Sequence of chain 19.A:
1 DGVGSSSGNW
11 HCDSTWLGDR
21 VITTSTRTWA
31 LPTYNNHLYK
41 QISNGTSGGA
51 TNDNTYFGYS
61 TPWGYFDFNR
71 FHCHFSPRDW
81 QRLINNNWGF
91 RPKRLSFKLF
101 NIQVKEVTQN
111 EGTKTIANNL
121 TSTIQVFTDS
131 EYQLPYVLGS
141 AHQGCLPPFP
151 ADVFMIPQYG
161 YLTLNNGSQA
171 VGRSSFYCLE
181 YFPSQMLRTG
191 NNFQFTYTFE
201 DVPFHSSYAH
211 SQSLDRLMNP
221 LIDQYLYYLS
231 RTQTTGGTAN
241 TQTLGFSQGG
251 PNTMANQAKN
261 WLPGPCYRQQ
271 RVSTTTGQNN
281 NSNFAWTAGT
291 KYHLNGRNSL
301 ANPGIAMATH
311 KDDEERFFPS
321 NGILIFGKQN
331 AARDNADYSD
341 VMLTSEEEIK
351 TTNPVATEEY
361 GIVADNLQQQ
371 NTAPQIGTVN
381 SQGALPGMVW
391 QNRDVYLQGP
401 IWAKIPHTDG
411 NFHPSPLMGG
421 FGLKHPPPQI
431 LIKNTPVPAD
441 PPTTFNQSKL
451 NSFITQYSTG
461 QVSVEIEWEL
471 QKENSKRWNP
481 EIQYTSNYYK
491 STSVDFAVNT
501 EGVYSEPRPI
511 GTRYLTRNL

Binding-site contacts:
Ligand atom N1 contacts residue PRO203 of chain 19.A at 4.2 Å.
Ligand atom N3 contacts residue ASP201 of chain 19.A at 4.1 Å.
Ligand atom OP2 contacts residue ASP409 of chain 59.A at 3.2 Å (salt-bridge).
Ligand atom N1 contacts residue GLY422 of chain 19.A at 3.0 Å (h-bond).
Ligand atom N6 contacts residue GLY420 of chain 19.A at 3.7 Å.
Ligand atom C2 contacts residue VAL202 of chain 19.A at 4.2 Å (hydrophobic).
Ligand atom C5 contacts residue PRO203 of chain 19.A at 3.9 Å (hydrophobic).
Ligand atom N6 contacts residue PHE421 of chain 19.A at 3.9 Å.
Ligand atom C5 contacts residue SER415 of chain 19.A at 4.1 Å.
Ligand atom N7 contacts residue HIS413 of chain 19.A at 4.1 Å.
Ligand atom C5 contacts residue ARG91 of chain 19.A at 4.1 Å.
Ligand atom C2 contacts residue GLY422 of chain 19.A at 3.3 Å.
Ligand atom N7 contacts residue SER415 of chain 19.A at 4.0 Å.
Ligand atom C6 contacts residue GLY422 of chain 19.A at 3.8 Å.
Ligand atom N6 contacts residue GLY422 of chain 19.A at 3.4 Å (h-bond).
Ligand atom C2' contacts residue PRO414 of chain 19.A at 3.8 Å (hydrophobic).
Ligand atom N1 contacts residue VAL202 of chain 19.A at 3.6 Å.
Ligand atom C5 contacts residue VAL202 of chain 19.A at 3.6 Å (hydrophobic).
Ligand atom N1 contacts residue PRO203 of chain 19.A at 3.8 Å.
Ligand atom N3 contacts residue PRO414 of chain 19.A at 4.2 Å.
Ligand atom N7 contacts residue PRO203 of chain 19.A at 4.2 Å.
Ligand atom C5 contacts residue PRO203 of chain 19.A at 4.0 Å (hydrophobic).
Ligand atom C6 contacts residue SER415 of chain 19.A at 4.1 Å.
Ligand atom C8 contacts residue HIS413 of chain 19.A at 3.8 Å.
Ligand atom C2 contacts residue PRO203 of chain 19.A at 3.9 Å (hydrophobic).
Ligand atom C6 contacts residue VAL202 of chain 19.A at 4.2 Å (hydrophobic).
Ligand atom C5 contacts residue ASP201 of chain 19.A at 4.1 Å.
Ligand atom C2' contacts residue HIS413 of chain 19.A at 3.8 Å.
Ligand atom C4 contacts residue VAL202 of chain 19.A at 3.7 Å (hydrophobic).
Ligand atom N4 contacts residue ASP201 of chain 19.A at 2.5 Å.
Ligand atom C4 contacts residue ASP201 of chain 19.A at 3.7 Å.
Ligand atom N6 contacts residue SER415 of chain 19.A at 3.6 Å (h-bond).
Ligand atom N4 contacts residue VAL202 of chain 19.A at 2.9 Å (h-bond).
Ligand atom C2' contacts residue PRO203 of chain 19.A at 3.3 Å (hydrophobic).
Ligand atom N7 contacts residue ASN392 of chain 19.A at 4.2 Å.
Ligand atom C6 contacts residue PRO203 of chain 19.A at 4.0 Å (hydrophobic).
Ligand atom C4 contacts residue PRO203 of chain 19.A at 4.1 Å (hydrophobic).
Ligand atom C4 contacts residue PRO203 of chain 19.A at 4.2 Å (hydrophobic).
Ligand atom C6 contacts residue PRO203 of chain 19.A at 4.0 Å (hydrophobic).
Ligand atom C1' contacts residue PRO203 of chain 19.A at 4.1 Å (hydrophobic).

Sequence of chain 59.A:
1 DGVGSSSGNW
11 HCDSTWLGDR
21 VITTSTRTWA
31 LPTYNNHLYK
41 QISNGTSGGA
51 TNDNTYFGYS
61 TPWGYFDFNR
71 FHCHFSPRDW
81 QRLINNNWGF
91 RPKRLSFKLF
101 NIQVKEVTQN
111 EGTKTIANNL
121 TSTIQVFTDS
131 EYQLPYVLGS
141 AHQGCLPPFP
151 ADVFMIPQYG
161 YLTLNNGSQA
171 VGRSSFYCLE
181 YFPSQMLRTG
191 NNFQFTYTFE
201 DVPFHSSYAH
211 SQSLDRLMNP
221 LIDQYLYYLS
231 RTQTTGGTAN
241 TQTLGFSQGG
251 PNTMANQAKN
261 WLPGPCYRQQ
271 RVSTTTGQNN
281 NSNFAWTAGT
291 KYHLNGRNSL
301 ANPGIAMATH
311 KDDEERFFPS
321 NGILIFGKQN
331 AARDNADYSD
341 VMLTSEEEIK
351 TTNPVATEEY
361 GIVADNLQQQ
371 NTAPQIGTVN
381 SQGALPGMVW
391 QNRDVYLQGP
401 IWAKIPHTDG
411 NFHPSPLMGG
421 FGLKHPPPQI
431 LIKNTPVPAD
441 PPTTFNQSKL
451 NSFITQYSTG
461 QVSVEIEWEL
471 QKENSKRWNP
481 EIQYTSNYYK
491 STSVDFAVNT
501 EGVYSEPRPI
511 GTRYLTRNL

This protein binds this small molecule.
Small molecule (SMILES): Nc1ccn([C@H]2C[C@H](O[P](=O)(O)OC[C@H]3O[C@@H](n4cnc5c(N)ncnc54)C[C@@H]3O)[C@@H](COP(=O)(O)O)O2)c(=O)n1